Sequence of chain 1.A:
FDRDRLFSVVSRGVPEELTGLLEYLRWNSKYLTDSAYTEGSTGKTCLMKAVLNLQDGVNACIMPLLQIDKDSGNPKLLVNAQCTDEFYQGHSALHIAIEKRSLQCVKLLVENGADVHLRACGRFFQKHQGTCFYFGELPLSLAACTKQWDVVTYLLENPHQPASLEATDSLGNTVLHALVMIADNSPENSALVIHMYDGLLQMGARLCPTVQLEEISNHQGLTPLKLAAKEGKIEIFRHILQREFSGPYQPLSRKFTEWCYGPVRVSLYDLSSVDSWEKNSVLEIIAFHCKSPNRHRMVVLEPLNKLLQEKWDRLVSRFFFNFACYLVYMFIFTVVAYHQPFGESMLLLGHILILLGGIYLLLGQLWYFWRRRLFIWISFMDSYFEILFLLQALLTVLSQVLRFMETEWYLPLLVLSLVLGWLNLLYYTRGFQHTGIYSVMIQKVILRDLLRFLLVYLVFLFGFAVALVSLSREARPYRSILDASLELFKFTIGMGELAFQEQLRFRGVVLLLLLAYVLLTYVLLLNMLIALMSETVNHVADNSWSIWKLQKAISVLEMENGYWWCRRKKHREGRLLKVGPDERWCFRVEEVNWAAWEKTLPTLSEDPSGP

Binding-site contacts:
Ligand atom C06 contacts residue LEU637 of chain 1.A at 3.8 Å (hydrophobic).
Ligand atom C10 contacts residue LEU631 of chain 1.B at 3.8 Å (hydrophobic).
Ligand atom O01 contacts residue LEU631 of chain 1.B at 2.5 Å (h-bond).
Ligand atom O02 contacts residue LEU537 of chain 1.A at 3.2 Å (h-bond).
Ligand atom C13 contacts residue LEU537 of chain 1.A at 3.7 Å (hydrophobic).
Ligand atom C22 contacts residue LEU632 of chain 1.B at 4.0 Å (hydrophobic).
Ligand atom C09 contacts residue LEU638 of chain 1.B at 3.9 Å (hydrophobic).
Ligand atom C19 contacts residue LEU631 of chain 1.B at 3.6 Å (hydrophobic).
Ligand atom C19 contacts residue PHE601 of chain 1.A at 3.9 Å (hydrophobic).
Ligand atom C06 contacts residue TYR634 of chain 1.B at 3.8 Å (hydrophobic).
Ligand atom C17 contacts residue LEU537 of chain 1.A at 3.5 Å (hydrophobic).
Ligand atom C13 contacts residue PHE540 of chain 1.A at 3.7 Å (hydrophobic).
Ligand atom C22 contacts residue ILE533 of chain 1.A at 3.8 Å (hydrophobic).
Ligand atom O02 contacts residue PHE540 of chain 1.A at 3.2 Å.
Ligand atom C16 contacts residue VAL635 of chain 1.B at 3.6 Å (hydrophobic).
Ligand atom C17 contacts residue LEU541 of chain 1.A at 3.7 Å (hydrophobic).
Ligand atom C13 contacts residue LEU638 of chain 1.B at 3.8 Å (hydrophobic).
Ligand atom C14 contacts residue LEU631 of chain 1.B at 3.7 Å (hydrophobic).
Ligand atom C14 contacts residue LEU541 of chain 1.A at 3.8 Å (hydrophobic).
Ligand atom O02 contacts residue LEU541 of chain 1.A at 3.6 Å.
Ligand atom C03 contacts residue PHE540 of chain 1.A at 3.7 Å (hydrophobic).
Ligand atom C13 contacts residue MET640 of chain 1.A at 3.6 Å (hydrophobic).
Ligand atom C11 contacts residue LEU631 of chain 1.B at 3.7 Å (hydrophobic).
Ligand atom C20 contacts residue ILE533 of chain 1.A at 3.9 Å (hydrophobic).
Ligand atom C18 contacts residue LEU541 of chain 1.A at 3.9 Å (hydrophobic).
Ligand atom C23 contacts residue ILE533 of chain 1.A at 3.8 Å (hydrophobic).
Ligand atom C16 contacts residue LEU631 of chain 1.B at 4.0 Å (hydrophobic).
Ligand atom C19 contacts residue THR604 of chain 1.A at 4.0 Å.
Ligand atom C05 contacts residue TYR634 of chain 1.B at 3.8 Å (hydrophobic).
Ligand atom C06 contacts residue PHE540 of chain 1.A at 3.6 Å (hydrophobic).
Ligand atom C06 contacts residue MET640 of chain 1.A at 3.8 Å (hydrophobic).
Ligand atom C12 contacts residue LEU537 of chain 1.A at 3.8 Å (hydrophobic).
Ligand atom O01 contacts residue VAL635 of chain 1.B at 3.3 Å.
Ligand atom C05 contacts residue PHE540 of chain 1.A at 3.7 Å (hydrophobic).
Ligand atom C14 contacts residue TYR544 of chain 1.A at 3.6 Å (hydrophobic).
Ligand atom C11 contacts residue VAL635 of chain 1.B at 3.6 Å (hydrophobic).
Ligand atom C07 contacts residue TYR634 of chain 1.B at 4.0 Å (hydrophobic).
Ligand atom C05 contacts residue LEU637 of chain 1.A at 3.8 Å (hydrophobic).
Ligand atom C15 contacts residue LEU541 of chain 1.A at 4.0 Å (hydrophobic).
Ligand atom O01 contacts residue TYR634 of chain 1.B at 3.5 Å.

Sequence of chain 1.B:
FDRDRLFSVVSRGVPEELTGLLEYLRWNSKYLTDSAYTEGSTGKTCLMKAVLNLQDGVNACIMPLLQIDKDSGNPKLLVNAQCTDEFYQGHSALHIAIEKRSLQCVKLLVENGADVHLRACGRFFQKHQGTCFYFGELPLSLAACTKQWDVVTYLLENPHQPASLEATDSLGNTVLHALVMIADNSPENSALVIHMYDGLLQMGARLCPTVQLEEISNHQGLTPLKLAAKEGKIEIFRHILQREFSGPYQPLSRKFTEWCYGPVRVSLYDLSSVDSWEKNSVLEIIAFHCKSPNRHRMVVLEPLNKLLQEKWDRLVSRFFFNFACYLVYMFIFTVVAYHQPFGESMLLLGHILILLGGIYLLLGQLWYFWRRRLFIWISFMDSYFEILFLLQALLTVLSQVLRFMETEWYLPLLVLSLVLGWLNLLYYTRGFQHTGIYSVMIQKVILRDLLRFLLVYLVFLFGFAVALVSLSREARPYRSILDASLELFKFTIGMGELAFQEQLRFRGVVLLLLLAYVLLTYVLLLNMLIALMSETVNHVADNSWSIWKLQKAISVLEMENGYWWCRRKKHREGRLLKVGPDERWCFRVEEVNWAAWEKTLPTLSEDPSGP

This protein binds this small molecule.
Small molecule (SMILES): C=C(C)[C@@H]1CCC(C)=C[C@H]1c1c(O)cc(CCCCC)cc1O